A protein and the small-molecule ligand that binds it are described below.
Small molecule (SMILES): CC(=O)N[C@@H]1[C@@H](O)[C@@H](F)C(C(=O)O)=[O+][C@H]1[C@H](O)CCO

Binding-site contacts:
Ligand atom C2 contacts residue TYR324 of chain 4.A at 2.6 Å (hydrophobic).
Ligand atom F1 contacts residue ARG37 of chain 4.A at 3.4 Å.
Ligand atom C8 contacts residue GLU197 of chain 4.A at 3.2 Å.
Ligand atom C8 contacts residue 9S71 of chain 4.H at 0.7 Å.
Ligand atom C11 contacts residue 9S71 of chain 4.H at 0.3 Å.
Ligand atom C3 contacts residue 9S71 of chain 4.H at 0.6 Å.
Ligand atom O4 contacts residue ASP70 of chain 4.A at 3.3 Å.
Ligand atom O6 contacts residue 9S71 of chain 4.H at 0.6 Å (h-bond).
Ligand atom O7 contacts residue 9S71 of chain 4.H at 0.8 Å (h-bond).
Ligand atom C4 contacts residue TYR324 of chain 4.A at 3.4 Å (hydrophobic).
Ligand atom C3 contacts residue TYR324 of chain 4.A at 3.0 Å (hydrophobic).
Ligand atom O1A contacts residue ARG37 of chain 4.A at 2.7 Å (salt-bridge).
Ligand atom O1B contacts residue ARG290 of chain 4.A at 2.7 Å (salt-bridge).
Ligand atom O1B contacts residue 9S71 of chain 4.H at 0.3 Å (h-bond).
Ligand atom O10 contacts residue 9S71 of chain 4.H at 0.4 Å (h-bond).
Ligand atom O4 contacts residue 9S71 of chain 4.H at 0.8 Å (h-bond).
Ligand atom O4 contacts residue GLU38 of chain 4.A at 3.3 Å (salt-bridge).
Ligand atom C2 contacts residue 9S71 of chain 4.H at 1.2 Å.
Ligand atom C5 contacts residue 9S71 of chain 4.H at 0.5 Å.
Ligand atom F1 contacts residue 9S71 of chain 4.H at 0.8 Å.
Ligand atom C9 contacts residue 9S71 of chain 4.H at 0.8 Å.
Ligand atom O10 contacts residue ARG71 of chain 4.A at 2.8 Å (salt-bridge).
Ligand atom C4 contacts residue 9S71 of chain 4.H at 0.6 Å.
Ligand atom C6 contacts residue TYR324 of chain 4.A at 3.1 Å (hydrophobic).
Ligand atom N5 contacts residue 9S71 of chain 4.H at 0.4 Å (h-bond).
Ligand atom O9 contacts residue GLU196 of chain 4.A at 2.6 Å (salt-bridge).
Ligand atom F1 contacts residue ASP70 of chain 4.A at 2.4 Å.
Ligand atom O6 contacts residue TYR324 of chain 4.A at 2.8 Å (h-bond).
Ligand atom O9 contacts residue 9S71 of chain 4.H at 0.1 Å (h-bond).
Ligand atom O1B contacts residue TYR324 of chain 4.A at 3.3 Å (h-bond).
Ligand atom O1A contacts residue 9S71 of chain 4.H at 0.4 Å (h-bond).
Ligand atom C7 contacts residue 9S71 of chain 4.H at 0.3 Å.
Ligand atom C6 contacts residue 9S71 of chain 4.H at 0.3 Å.
Ligand atom C8 contacts residue GLU196 of chain 4.A at 3.3 Å.
Ligand atom C10 contacts residue 9S71 of chain 4.H at 0.3 Å.
Ligand atom O1B contacts residue ARG212 of chain 4.A at 3.3 Å (salt-bridge).
Ligand atom C1 contacts residue 9S71 of chain 4.H at 0.6 Å.
Ligand atom C9 contacts residue GLU196 of chain 4.A at 3.2 Å.
Ligand atom O1A contacts residue ARG290 of chain 4.A at 2.9 Å (salt-bridge).
Ligand atom C1 contacts residue TYR324 of chain 4.A at 2.9 Å (hydrophobic).

Sequence of chain 4.A:
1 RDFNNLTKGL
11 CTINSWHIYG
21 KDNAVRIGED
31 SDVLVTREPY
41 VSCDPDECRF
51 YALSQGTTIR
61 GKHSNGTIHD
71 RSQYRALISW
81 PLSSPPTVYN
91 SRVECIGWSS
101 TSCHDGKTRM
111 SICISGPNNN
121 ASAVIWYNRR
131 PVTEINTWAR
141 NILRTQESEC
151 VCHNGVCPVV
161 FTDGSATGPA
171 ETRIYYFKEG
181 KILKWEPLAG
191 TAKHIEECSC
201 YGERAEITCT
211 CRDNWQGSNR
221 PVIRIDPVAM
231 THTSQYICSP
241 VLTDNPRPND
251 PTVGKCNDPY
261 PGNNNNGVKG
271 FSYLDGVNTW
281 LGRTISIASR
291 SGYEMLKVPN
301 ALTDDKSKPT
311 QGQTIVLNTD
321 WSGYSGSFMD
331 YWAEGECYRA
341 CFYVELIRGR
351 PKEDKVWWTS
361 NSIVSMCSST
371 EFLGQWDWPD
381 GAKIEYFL